A protein and the small-molecule ligand that binds it are described below.
Small molecule (SMILES): CC(=O)N[C@H]1[C@H](O[C@H]2[C@H](O)[C@@H](NC(C)=O)CO[C@@H]2CO)O[C@H](CO)[C@@H](O[C@@H]2O[C@H](CO)[C@@H](O)[C@H](O)[C@@H]2O)[C@@H]1O

Sequence of chain 1.C:
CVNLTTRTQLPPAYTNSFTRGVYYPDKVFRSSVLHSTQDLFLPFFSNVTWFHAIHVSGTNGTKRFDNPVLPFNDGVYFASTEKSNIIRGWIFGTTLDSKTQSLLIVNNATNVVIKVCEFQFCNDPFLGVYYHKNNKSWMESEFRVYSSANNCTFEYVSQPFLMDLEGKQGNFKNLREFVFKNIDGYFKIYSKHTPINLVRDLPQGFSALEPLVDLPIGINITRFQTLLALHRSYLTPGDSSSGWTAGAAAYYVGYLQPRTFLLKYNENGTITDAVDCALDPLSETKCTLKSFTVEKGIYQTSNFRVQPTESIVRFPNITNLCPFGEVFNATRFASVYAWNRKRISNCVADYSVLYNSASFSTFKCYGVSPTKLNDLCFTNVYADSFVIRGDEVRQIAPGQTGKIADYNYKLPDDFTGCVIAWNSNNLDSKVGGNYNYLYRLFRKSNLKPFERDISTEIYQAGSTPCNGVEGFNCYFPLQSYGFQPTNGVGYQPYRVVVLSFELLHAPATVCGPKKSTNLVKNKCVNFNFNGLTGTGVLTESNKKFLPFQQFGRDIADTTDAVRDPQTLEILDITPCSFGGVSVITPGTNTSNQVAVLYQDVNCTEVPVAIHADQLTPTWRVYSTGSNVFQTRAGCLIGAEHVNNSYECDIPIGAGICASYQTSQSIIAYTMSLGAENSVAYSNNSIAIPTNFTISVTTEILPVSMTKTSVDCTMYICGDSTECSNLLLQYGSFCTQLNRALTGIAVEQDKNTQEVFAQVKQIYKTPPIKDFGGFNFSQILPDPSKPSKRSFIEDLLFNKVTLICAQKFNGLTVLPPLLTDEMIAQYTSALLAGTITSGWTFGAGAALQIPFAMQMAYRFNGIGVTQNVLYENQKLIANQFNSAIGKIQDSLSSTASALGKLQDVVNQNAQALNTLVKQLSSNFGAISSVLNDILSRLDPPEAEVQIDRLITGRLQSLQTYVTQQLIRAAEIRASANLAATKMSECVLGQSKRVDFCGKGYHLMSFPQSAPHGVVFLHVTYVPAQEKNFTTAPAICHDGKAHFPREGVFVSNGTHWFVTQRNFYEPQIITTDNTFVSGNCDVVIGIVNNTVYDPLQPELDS

Binding-site contacts:
Ligand atom C4 contacts residue ASN801 of chain 1.C at 4.2 Å.
Ligand atom O6 contacts residue GLN804 of chain 1.C at 3.3 Å (h-bond).
Ligand atom O7 contacts residue ASN801 of chain 1.C at 4.5 Å.
Ligand atom C1 contacts residue SER803 of chain 1.C at 3.9 Å.
Ligand atom C6 contacts residue SER803 of chain 1.C at 4.5 Å.
Ligand atom O5 contacts residue ASN801 of chain 1.C at 2.4 Å (h-bond).
Ligand atom C3 contacts residue ASN801 of chain 1.C at 3.8 Å.
Ligand atom C5 contacts residue ASN801 of chain 1.C at 3.7 Å.
Ligand atom C5 contacts residue SER803 of chain 1.C at 4.0 Å.
Ligand atom O5 contacts residue SER803 of chain 1.C at 4.2 Å.
Ligand atom C7 contacts residue ASN801 of chain 1.C at 3.6 Å.
Ligand atom C1 contacts residue ASN801 of chain 1.C at 1.4 Å.
Ligand atom C8 contacts residue SER803 of chain 1.C at 3.5 Å.
Ligand atom C8 contacts residue ASN801 of chain 1.C at 3.3 Å.
Ligand atom N2 contacts residue ASN801 of chain 1.C at 2.9 Å (h-bond).
Ligand atom C6 contacts residue GLN804 of chain 1.C at 3.4 Å.
Ligand atom C2 contacts residue ASN801 of chain 1.C at 2.4 Å.